A protein and the small-molecule ligand that binds it are described below.
Small molecule (SMILES): CC(=O)N[C@H]1[C@H](O[C@H]2[C@H](O)[C@@H](NC(C)=O)CO[C@@H]2CO)O[C@H](CO)[C@@H](O[C@@H]2O[C@H](CO)[C@@H](O)[C@H](O)[C@@H]2O)[C@@H]1O

Sequence of chain 1.C:
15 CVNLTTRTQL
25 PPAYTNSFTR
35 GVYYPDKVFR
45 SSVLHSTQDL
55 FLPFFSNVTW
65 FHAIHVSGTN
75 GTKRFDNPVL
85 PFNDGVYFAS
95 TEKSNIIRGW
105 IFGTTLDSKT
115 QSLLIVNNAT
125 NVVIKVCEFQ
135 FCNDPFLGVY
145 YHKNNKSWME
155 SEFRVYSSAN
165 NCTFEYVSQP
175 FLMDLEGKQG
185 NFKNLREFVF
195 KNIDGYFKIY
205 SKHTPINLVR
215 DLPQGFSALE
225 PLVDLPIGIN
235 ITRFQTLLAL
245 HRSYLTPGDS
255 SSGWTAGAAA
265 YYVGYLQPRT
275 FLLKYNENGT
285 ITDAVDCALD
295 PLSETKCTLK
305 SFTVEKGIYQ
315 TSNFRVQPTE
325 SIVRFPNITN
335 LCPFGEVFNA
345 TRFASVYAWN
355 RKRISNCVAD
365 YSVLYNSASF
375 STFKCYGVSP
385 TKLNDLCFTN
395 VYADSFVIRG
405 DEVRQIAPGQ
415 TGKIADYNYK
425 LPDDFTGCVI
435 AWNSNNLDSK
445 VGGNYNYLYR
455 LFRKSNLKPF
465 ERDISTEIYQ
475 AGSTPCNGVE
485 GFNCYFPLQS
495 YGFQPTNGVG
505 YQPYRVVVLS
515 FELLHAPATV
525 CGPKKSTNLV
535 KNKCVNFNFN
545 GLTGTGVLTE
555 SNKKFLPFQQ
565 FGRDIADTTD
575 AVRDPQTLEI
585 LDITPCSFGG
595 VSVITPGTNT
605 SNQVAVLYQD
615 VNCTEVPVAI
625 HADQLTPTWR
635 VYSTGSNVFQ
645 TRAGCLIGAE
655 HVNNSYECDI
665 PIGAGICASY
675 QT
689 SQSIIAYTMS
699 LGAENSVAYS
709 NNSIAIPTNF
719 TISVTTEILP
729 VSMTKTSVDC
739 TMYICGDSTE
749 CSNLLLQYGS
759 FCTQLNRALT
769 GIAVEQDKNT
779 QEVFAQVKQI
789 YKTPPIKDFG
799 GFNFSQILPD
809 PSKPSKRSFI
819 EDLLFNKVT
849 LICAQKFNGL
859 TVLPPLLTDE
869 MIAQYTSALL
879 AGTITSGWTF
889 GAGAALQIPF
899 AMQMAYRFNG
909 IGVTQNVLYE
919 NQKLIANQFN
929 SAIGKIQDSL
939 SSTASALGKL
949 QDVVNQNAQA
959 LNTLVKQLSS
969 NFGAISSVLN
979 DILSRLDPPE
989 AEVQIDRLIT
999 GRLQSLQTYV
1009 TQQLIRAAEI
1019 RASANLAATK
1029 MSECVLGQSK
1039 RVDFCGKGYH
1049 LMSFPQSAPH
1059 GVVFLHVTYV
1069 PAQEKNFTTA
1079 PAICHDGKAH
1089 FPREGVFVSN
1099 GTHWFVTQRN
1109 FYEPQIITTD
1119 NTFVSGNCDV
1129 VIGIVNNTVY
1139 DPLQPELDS

Binding-site contacts:
Ligand atom N2 contacts residue ASN717 of chain 1.C at 2.9 Å (h-bond).
Ligand atom C8 contacts residue GLN926 of chain 1.C at 4.1 Å.
Ligand atom N2 contacts residue LEU922 of chain 1.C at 4.0 Å.
Ligand atom C2 contacts residue ASN717 of chain 1.C at 2.4 Å.
Ligand atom C1 contacts residue ASN717 of chain 1.C at 1.4 Å.
Ligand atom C5 contacts residue GLN926 of chain 1.C at 3.8 Å.
Ligand atom O4 contacts residue LEU922 of chain 1.C at 3.9 Å.
Ligand atom C7 contacts residue LEU922 of chain 1.C at 3.3 Å (hydrophobic).
Ligand atom C7 contacts residue ASN717 of chain 1.C at 3.5 Å.
Ligand atom O6 contacts residue GLN926 of chain 1.C at 2.9 Å (h-bond).
Ligand atom C8 contacts residue LEU922 of chain 1.C at 3.4 Å (hydrophobic).
Ligand atom O7 contacts residue LEU922 of chain 1.C at 3.3 Å.
Ligand atom O6 contacts residue PHE718 of chain 1.C at 4.2 Å.
Ligand atom C1 contacts residue GLN1071 of chain 1.C at 4.1 Å.
Ligand atom C8 contacts residue ASN925 of chain 1.C at 4.0 Å.
Ligand atom C3 contacts residue LEU922 of chain 1.C at 4.3 Å (hydrophobic).
Ligand atom O5 contacts residue GLN1071 of chain 1.C at 4.0 Å.
Ligand atom C5 contacts residue ASN717 of chain 1.C at 3.7 Å.
Ligand atom C4 contacts residue ASN717 of chain 1.C at 4.2 Å.
Ligand atom C6 contacts residue GLN926 of chain 1.C at 3.6 Å.
Ligand atom O5 contacts residue ASN717 of chain 1.C at 2.4 Å (h-bond).
Ligand atom C3 contacts residue ASN717 of chain 1.C at 3.8 Å.
Ligand atom O7 contacts residue ASN717 of chain 1.C at 3.2 Å (h-bond).
Ligand atom O6 contacts residue THR719 of chain 1.C at 4.2 Å.